The small molecule below binds the protein below.
Small molecule (SMILES): CC(=O)N[C@H]1[C@H](O[C@H]2[C@H](O)[C@@H](NC(C)=O)CO[C@@H]2CO)O[C@H](CO)[C@@H](O)[C@@H]1O

Sequence of chain 1.B:
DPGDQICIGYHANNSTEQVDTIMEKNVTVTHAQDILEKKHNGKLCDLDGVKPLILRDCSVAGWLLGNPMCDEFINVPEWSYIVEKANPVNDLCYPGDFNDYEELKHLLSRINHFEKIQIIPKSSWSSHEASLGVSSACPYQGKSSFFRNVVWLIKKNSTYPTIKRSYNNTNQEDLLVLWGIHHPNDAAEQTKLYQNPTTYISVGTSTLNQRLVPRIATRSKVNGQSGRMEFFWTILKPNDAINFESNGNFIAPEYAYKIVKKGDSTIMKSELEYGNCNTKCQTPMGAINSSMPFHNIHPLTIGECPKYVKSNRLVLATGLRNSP

Binding-site contacts:
Ligand atom C8 contacts residue ASN290 of chain 1.B at 4.4 Å.
Ligand atom C1 contacts residue ASN290 of chain 1.B at 1.4 Å.
Ligand atom O7 contacts residue ASN290 of chain 1.B at 3.4 Å (h-bond).
Ligand atom O5 contacts residue ASN290 of chain 1.B at 2.4 Å (h-bond).
Ligand atom C7 contacts residue ASN290 of chain 1.B at 3.2 Å.
Ligand atom C4 contacts residue ASN290 of chain 1.B at 4.1 Å.
Ligand atom C3 contacts residue ASN290 of chain 1.B at 3.6 Å.
Ligand atom C8 contacts residue ASN279 of chain 1.B at 3.7 Å.
Ligand atom C2 contacts residue ASN290 of chain 1.B at 2.2 Å.
Ligand atom N2 contacts residue ASN290 of chain 1.B at 2.7 Å (h-bond).
Ligand atom C5 contacts residue ASN290 of chain 1.B at 3.7 Å.